Sequence of chain 1.C:
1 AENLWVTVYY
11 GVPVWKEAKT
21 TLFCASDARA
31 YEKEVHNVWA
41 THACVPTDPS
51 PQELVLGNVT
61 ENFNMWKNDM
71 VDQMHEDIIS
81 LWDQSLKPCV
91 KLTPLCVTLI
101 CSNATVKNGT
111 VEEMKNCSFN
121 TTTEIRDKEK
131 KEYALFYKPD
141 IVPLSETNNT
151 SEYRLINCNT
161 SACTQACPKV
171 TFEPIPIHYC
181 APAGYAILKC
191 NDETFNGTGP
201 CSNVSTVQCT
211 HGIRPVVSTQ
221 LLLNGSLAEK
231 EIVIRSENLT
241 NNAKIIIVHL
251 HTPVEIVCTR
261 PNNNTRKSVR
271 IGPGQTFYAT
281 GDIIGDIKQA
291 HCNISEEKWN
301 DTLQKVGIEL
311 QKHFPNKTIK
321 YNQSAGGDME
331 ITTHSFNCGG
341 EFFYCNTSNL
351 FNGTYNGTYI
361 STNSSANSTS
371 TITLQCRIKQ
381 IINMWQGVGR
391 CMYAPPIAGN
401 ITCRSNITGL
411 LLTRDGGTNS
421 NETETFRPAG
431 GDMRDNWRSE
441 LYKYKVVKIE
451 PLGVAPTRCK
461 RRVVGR

This protein binds this small molecule.
Small molecule (SMILES): CC(=O)N[C@H]1[C@H](O[C@H]2[C@H](O)[C@@H](NC(C)=O)CO[C@@H]2CO)O[C@H](CO)[C@@H](O[C@@H]2O[C@H](CO)[C@@H](O)[C@H](O)[C@@H]2O)[C@@H]1O

Binding-site contacts:
Ligand atom C8 contacts residue ASN346 of chain 1.C at 3.4 Å.
Ligand atom O7 contacts residue ASN346 of chain 1.C at 3.1 Å.
Ligand atom C4 contacts residue SER348 of chain 1.C at 4.2 Å.
Ligand atom O5 contacts residue ASN346 of chain 1.C at 4.4 Å.
Ligand atom N2 contacts residue THR333 of chain 1.C at 4.5 Å.
Ligand atom C7 contacts residue SER348 of chain 1.C at 4.1 Å.
Ligand atom C8 contacts residue ARG377 of chain 1.C at 4.1 Å.
Ligand atom C8 contacts residue THR333 of chain 1.C at 3.7 Å.
Ligand atom C3 contacts residue SER348 of chain 1.C at 3.8 Å.
Ligand atom N2 contacts residue SER348 of chain 1.C at 3.1 Å (h-bond).
Ligand atom C1 contacts residue SER348 of chain 1.C at 1.5 Å.
Ligand atom C8 contacts residue GLN375 of chain 1.C at 3.9 Å.
Ligand atom C2 contacts residue SER348 of chain 1.C at 2.5 Å.
Ligand atom C2 contacts residue ASN346 of chain 1.C at 3.2 Å.
Ligand atom C5 contacts residue SER348 of chain 1.C at 3.8 Å.
Ligand atom N2 contacts residue ASN346 of chain 1.C at 3.4 Å (h-bond).
Ligand atom O5 contacts residue SER348 of chain 1.C at 2.4 Å (h-bond).
Ligand atom C1 contacts residue ASN346 of chain 1.C at 3.6 Å.
Ligand atom C8 contacts residue TYR344 of chain 1.C at 3.8 Å (hydrophobic).
Ligand atom C7 contacts residue ASN346 of chain 1.C at 3.4 Å.
Ligand atom C8 contacts residue CYS345 of chain 1.C at 3.7 Å (hydrophobic).